Binding-site contacts:
Ligand atom C7 contacts residue ASN253 of chain 1.A at 3.6 Å.
Ligand atom C5 contacts residue THR255 of chain 1.A at 3.7 Å.
Ligand atom C5 contacts residue ASN253 of chain 1.A at 3.6 Å.
Ligand atom O7 contacts residue ASN253 of chain 1.A at 3.9 Å.
Ligand atom C6 contacts residue THR255 of chain 1.A at 4.4 Å.
Ligand atom N2 contacts residue ASN253 of chain 1.A at 2.9 Å (h-bond).
Ligand atom C1 contacts residue ASN253 of chain 1.A at 1.4 Å.
Ligand atom C8 contacts residue MET240 of chain 1.A at 4.3 Å (hydrophobic).
Ligand atom C4 contacts residue ASN253 of chain 1.A at 4.2 Å.
Ligand atom O5 contacts residue ASN253 of chain 1.A at 2.3 Å (h-bond).
Ligand atom C2 contacts residue ASN253 of chain 1.A at 2.5 Å.
Ligand atom C1 contacts residue THR255 of chain 1.A at 3.4 Å.
Ligand atom C3 contacts residue ASN253 of chain 1.A at 3.8 Å.
Ligand atom O5 contacts residue THR255 of chain 1.A at 3.5 Å (h-bond).

Sequence of chain 1.A:
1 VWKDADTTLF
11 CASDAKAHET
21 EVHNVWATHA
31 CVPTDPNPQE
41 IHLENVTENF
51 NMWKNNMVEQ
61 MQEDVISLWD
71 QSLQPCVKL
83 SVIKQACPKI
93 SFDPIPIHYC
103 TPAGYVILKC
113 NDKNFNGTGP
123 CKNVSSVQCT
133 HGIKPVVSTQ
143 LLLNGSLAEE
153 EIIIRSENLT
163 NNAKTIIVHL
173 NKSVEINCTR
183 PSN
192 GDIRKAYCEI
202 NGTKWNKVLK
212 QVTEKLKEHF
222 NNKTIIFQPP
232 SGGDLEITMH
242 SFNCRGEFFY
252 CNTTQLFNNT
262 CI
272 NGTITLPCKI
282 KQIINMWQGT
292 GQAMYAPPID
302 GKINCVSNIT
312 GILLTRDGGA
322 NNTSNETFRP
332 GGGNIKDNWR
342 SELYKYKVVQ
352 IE

This protein binds this small molecule.
Small molecule (SMILES): CC(=O)N[C@@H]1[C@@H](O)[C@H](O)[C@@H](CO)O[C@H]1O